Sequence of chain 1.B:
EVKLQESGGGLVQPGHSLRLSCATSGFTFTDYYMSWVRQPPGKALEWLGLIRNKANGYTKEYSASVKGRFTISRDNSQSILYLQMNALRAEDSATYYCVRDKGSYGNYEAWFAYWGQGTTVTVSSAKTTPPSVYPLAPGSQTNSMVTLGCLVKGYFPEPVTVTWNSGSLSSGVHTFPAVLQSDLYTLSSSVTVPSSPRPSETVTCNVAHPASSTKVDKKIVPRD

Sequence of chain 1.A:
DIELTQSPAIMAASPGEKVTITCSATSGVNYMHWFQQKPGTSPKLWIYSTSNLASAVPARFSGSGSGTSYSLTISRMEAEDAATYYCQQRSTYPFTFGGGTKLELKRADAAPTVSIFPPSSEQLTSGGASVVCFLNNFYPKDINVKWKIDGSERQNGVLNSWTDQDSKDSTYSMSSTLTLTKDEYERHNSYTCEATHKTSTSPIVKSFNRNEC

Binding-site contacts:
Ligand atom CA contacts residue ARG90 of chain 1.A at 3.6 Å.
Ligand atom C4A contacts residue ARG90 of chain 1.A at 3.0 Å.
Ligand atom O3P contacts residue TYR93 of chain 1.A at 3.8 Å.
Ligand atom C3 contacts residue PHE95 of chain 1.A at 3.9 Å (hydrophobic).
Ligand atom CB contacts residue TYR31 of chain 1.A at 4.0 Å (hydrophobic).
Ligand atom N1 contacts residue ASP101 of chain 1.B at 2.8 Å (salt-bridge).
Ligand atom C4 contacts residue PHE95 of chain 1.A at 3.8 Å (hydrophobic).
Ligand atom C2A contacts residue LYS102 of chain 1.B at 4.0 Å.
Ligand atom N1 contacts residue LYS102 of chain 1.B at 3.7 Å.
Ligand atom OXT contacts residue ASN30 of chain 1.A at 3.4 Å.
Ligand atom C contacts residue ARG90 of chain 1.A at 3.6 Å.
Ligand atom O contacts residue SER91 of chain 1.A at 3.4 Å (h-bond).
Ligand atom C2 contacts residue PHE95 of chain 1.A at 4.0 Å (hydrophobic).
Ligand atom C6 contacts residue LYS102 of chain 1.B at 3.6 Å.
Ligand atom C2 contacts residue ARG90 of chain 1.A at 3.7 Å.
Ligand atom C6 contacts residue TYR93 of chain 1.A at 3.7 Å (hydrophobic).
Ligand atom O3 contacts residue ARG90 of chain 1.A at 2.9 Å.
Ligand atom O contacts residue ARG90 of chain 1.A at 3.0 Å.
Ligand atom O1P contacts residue ARG52 of chain 1.B at 3.3 Å (salt-bridge).
Ligand atom C3 contacts residue ARG90 of chain 1.A at 3.6 Å.
Ligand atom O4P contacts residue TYR33 of chain 1.B at 3.9 Å.
Ligand atom O contacts residue HIS33 of chain 1.A at 3.6 Å (h-bond).
Ligand atom P contacts residue ARG52 of chain 1.B at 3.8 Å.
Ligand atom C5A contacts residue TYR93 of chain 1.A at 3.6 Å (hydrophobic).
Ligand atom P contacts residue TYR93 of chain 1.A at 3.7 Å.
Ligand atom C5 contacts residue PHE95 of chain 1.A at 3.7 Å (hydrophobic).
Ligand atom O4P contacts residue TYR93 of chain 1.A at 3.4 Å (h-bond).
Ligand atom N contacts residue ARG90 of chain 1.A at 2.8 Å (salt-bridge).
Ligand atom C2A contacts residue ARG90 of chain 1.A at 3.1 Å.
Ligand atom O3P contacts residue ARG52 of chain 1.B at 2.5 Å (salt-bridge).
Ligand atom C2 contacts residue ASP101 of chain 1.B at 3.4 Å.
Ligand atom C contacts residue TYR31 of chain 1.A at 3.7 Å (hydrophobic).
Ligand atom O1P contacts residue TYR93 of chain 1.A at 3.1 Å.
Ligand atom N1 contacts residue PHE95 of chain 1.A at 3.9 Å.
Ligand atom C6 contacts residue PHE95 of chain 1.A at 3.9 Å (hydrophobic).
Ligand atom OXT contacts residue TYR31 of chain 1.A at 3.2 Å.
Ligand atom C6 contacts residue ASP101 of chain 1.B at 3.8 Å.
Ligand atom C4 contacts residue ARG90 of chain 1.A at 3.7 Å.
Ligand atom C2A contacts residue ASP101 of chain 1.B at 2.8 Å.
Ligand atom O3P contacts residue TYR33 of chain 1.B at 3.0 Å (h-bond).

The protein below binds the small molecule below.
Small molecule (SMILES): Cc1ncc(COP(=O)(O)O)c(CN[C@@H](C)C(=O)O)c1O